Binding-site contacts:
Ligand atom CG2 contacts residue MET259 of chain 50.A at 3.7 Å (hydrophobic).
Ligand atom O contacts residue ARG50 of chain 50.A at 3.6 Å.
Ligand atom OG1 contacts residue MET259 of chain 50.A at 2.8 Å (h-bond).
Ligand atom CA contacts residue ARG50 of chain 50.A at 3.5 Å.
Ligand atom CA contacts residue ASP258 of chain 50.A at 3.5 Å.
Ligand atom CB contacts residue ASP258 of chain 50.A at 3.5 Å.
Ligand atom N contacts residue ILE39 of chain 50.A at 3.7 Å.
Ligand atom N contacts residue ASP258 of chain 50.A at 2.8 Å (salt-bridge).
Ligand atom CA contacts residue ASP258 of chain 50.A at 3.7 Å.
Ligand atom NH1 contacts residue THR246 of chain 50.A at 3.0 Å (h-bond).
Ligand atom NH1 contacts residue ASP228 of chain 50.A at 2.7 Å (salt-bridge).
Ligand atom NH2 contacts residue ARG50 of chain 50.A at 3.3 Å (salt-bridge).
Ligand atom C contacts residue ASP258 of chain 50.A at 3.7 Å.
Ligand atom OG1 contacts residue ILE39 of chain 50.A at 3.5 Å.
Ligand atom O contacts residue ILE39 of chain 50.A at 3.6 Å.
Ligand atom C contacts residue ILE39 of chain 50.A at 3.6 Å (hydrophobic).
Ligand atom CD2 contacts residue ASP258 of chain 50.A at 3.5 Å.
Ligand atom O contacts residue ARG43 of chain 50.A at 3.1 Å (salt-bridge).
Ligand atom O contacts residue ARG43 of chain 50.A at 3.0 Å (salt-bridge).
Ligand atom CB contacts residue MET259 of chain 50.A at 3.8 Å (hydrophobic).
Ligand atom N contacts residue ASP258 of chain 50.A at 2.9 Å (salt-bridge).
Ligand atom N contacts residue ARG49 of chain 50.A at 3.0 Å (salt-bridge).
Ligand atom CB contacts residue ASP258 of chain 50.A at 3.7 Å.
Ligand atom N contacts residue ASP258 of chain 50.A at 3.0 Å (salt-bridge).
Ligand atom C contacts residue ASP258 of chain 50.A at 3.6 Å.
Ligand atom NE contacts residue ASP53 of chain 50.A at 3.7 Å.
Ligand atom CG2 contacts residue ALA42 of chain 50.A at 3.7 Å (hydrophobic).
Ligand atom CB contacts residue ILE39 of chain 50.A at 3.6 Å (hydrophobic).
Ligand atom N contacts residue ARG49 of chain 50.A at 3.6 Å.
Ligand atom OG1 contacts residue ASP258 of chain 50.A at 3.3 Å.
Ligand atom CB contacts residue ARG49 of chain 50.A at 3.5 Å.
Ligand atom CD contacts residue LEU52 of chain 50.A at 3.5 Å (hydrophobic).
Ligand atom CA contacts residue ASP258 of chain 50.A at 3.7 Å.
Ligand atom N contacts residue ARG49 of chain 50.A at 3.6 Å.
Ligand atom O contacts residue ARG49 of chain 50.A at 3.1 Å (salt-bridge).
Ligand atom CD contacts residue ARG50 of chain 50.A at 3.6 Å.
Ligand atom C contacts residue ARG49 of chain 50.A at 3.4 Å.
Ligand atom CD2 contacts residue ARG43 of chain 50.A at 3.7 Å.
Ligand atom CB contacts residue ARG50 of chain 50.A at 3.7 Å.
Ligand atom CA contacts residue ARG49 of chain 50.A at 3.5 Å.

The protein below binds the small molecule below.
Small molecule (SMILES): CC(C)C[C@H](NC(=O)CN)C(=O)N[C@H](C(=O)N[C@H](C(=O)NCC(=O)N[C@@H](CO)C(=O)N[C@@H](CC(C)C)C(=O)N[C@@H](CCCN=C(N)N)C(=O)NCC=O)C(C)C)[C@@H](C)O

Sequence of chain 50.A:
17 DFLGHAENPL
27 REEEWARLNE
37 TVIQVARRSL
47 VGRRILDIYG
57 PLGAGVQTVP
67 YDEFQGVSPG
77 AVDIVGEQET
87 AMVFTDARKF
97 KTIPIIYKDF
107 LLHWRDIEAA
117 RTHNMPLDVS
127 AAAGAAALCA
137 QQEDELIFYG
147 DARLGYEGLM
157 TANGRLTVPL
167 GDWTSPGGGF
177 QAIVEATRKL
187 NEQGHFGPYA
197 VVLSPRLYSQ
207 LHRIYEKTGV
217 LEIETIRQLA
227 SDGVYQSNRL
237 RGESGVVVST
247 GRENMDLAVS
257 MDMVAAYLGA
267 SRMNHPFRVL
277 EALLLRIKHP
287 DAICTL